Sequence of chain 59.E:
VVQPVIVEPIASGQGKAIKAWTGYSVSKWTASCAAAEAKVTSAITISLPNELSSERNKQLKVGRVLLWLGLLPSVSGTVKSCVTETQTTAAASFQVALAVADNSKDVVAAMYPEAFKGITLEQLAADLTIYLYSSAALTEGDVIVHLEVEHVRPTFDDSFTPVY

Sequence of chain 59.D:
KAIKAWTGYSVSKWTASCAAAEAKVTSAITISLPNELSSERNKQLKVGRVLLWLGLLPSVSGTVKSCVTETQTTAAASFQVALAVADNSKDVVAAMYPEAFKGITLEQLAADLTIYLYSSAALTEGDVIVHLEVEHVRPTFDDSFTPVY

Binding-site contacts:
Ligand atom N6 contacts residue TYR50 of chain 59.D at 4.2 Å.
Ligand atom C4 contacts residue TRP47 of chain 59.D at 3.9 Å (hydrophobic).
Ligand atom N3 contacts residue TRP47 of chain 59.D at 4.1 Å.
Ligand atom N6 contacts residue THR48 of chain 59.D at 3.3 Å (h-bond).
Ligand atom N1 contacts residue TRP47 of chain 59.D at 4.3 Å.
Ligand atom OP2 contacts residue VAL178 of chain 59.E at 4.5 Å.
Ligand atom O4' contacts residue TRP47 of chain 59.D at 4.1 Å.
Ligand atom N1 contacts residue THR48 of chain 59.D at 4.0 Å.
Ligand atom OP2 contacts residue GLY49 of chain 59.E at 4.2 Å.
Ligand atom N9 contacts residue TRP47 of chain 59.D at 3.9 Å.
Ligand atom C5' contacts residue VAL178 of chain 59.E at 4.5 Å (hydrophobic).
Ligand atom C5 contacts residue TRP47 of chain 59.D at 3.8 Å (hydrophobic).
Ligand atom N6 contacts residue TRP47 of chain 59.D at 3.8 Å.
Ligand atom C2 contacts residue TRP47 of chain 59.D at 4.2 Å (hydrophobic).
Ligand atom O4' contacts residue LYS143 of chain 59.D at 4.1 Å.
Ligand atom C6 contacts residue TRP47 of chain 59.D at 3.9 Å (hydrophobic).
Ligand atom C8 contacts residue TRP47 of chain 59.D at 3.8 Å (hydrophobic).
Ligand atom N7 contacts residue TRP47 of chain 59.D at 3.7 Å.
Ligand atom C1' contacts residue TRP47 of chain 59.D at 4.3 Å (hydrophobic).
Ligand atom C6 contacts residue THR48 of chain 59.D at 4.2 Å.

A small-molecule ligand and the protein it binds are described below.
Small molecule (SMILES): Nc1ncnc2c1ncn2[C@@H]1O[C@H](COO[C@@H]2C[C@@H](CO[P](=O)(O)O[C@H]3[C@@H](O)[C@H](n4cnc5c(N)ncnc54)O[C@@H]3COP(=O)=O)O[C@H]2n2ccc(=O)[nH]c2=O)[C@@H](OOP(O)OC[C@H]2O[C@@H](n3ccc(=O)[nH]c3=O)[C@H](O)[C@@H]2O)[C@H]1O.Op1oo1